This small molecule binds to this protein.
Small molecule (SMILES): CC(=O)N[C@@H]1[C@@H](O)[C@H](O)[C@@H](CO)O[C@H]1O

Sequence of chain 1.B:
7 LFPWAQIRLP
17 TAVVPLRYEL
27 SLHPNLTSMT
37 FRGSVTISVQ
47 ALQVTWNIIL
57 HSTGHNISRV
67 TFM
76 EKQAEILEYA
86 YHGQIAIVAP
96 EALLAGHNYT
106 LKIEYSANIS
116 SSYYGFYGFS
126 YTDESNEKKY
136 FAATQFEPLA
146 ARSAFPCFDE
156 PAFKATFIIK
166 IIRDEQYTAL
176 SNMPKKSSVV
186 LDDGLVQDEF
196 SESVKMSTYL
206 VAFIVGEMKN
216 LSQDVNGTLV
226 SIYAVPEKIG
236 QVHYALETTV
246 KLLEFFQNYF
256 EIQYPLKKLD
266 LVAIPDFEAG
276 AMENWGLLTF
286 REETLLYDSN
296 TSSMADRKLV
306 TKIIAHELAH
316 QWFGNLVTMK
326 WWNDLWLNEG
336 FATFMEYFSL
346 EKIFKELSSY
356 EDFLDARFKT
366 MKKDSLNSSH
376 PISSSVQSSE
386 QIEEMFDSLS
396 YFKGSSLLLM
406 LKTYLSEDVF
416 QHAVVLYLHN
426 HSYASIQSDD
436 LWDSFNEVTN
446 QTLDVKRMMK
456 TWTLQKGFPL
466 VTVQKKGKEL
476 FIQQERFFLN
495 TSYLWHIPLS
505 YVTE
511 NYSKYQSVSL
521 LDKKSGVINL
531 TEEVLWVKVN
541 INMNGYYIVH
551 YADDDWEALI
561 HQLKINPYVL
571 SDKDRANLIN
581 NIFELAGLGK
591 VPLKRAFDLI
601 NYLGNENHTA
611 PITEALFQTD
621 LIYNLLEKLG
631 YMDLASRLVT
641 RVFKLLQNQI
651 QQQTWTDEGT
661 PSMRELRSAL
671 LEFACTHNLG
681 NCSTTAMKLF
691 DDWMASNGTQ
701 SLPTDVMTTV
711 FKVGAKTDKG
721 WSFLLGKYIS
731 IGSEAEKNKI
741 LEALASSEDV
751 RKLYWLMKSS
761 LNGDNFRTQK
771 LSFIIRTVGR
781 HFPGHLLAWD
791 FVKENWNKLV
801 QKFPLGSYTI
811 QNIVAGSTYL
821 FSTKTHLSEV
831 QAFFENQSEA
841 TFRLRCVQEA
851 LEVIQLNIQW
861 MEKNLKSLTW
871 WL

Binding-site contacts:
Ligand atom C1 contacts residue THR33 of chain 1.B at 3.8 Å.
Ligand atom C8 contacts residue ASP169 of chain 1.B at 3.5 Å.
Ligand atom N2 contacts residue ASP169 of chain 1.B at 3.0 Å (salt-bridge).
Ligand atom C1 contacts residue ASN31 of chain 1.B at 1.4 Å.
Ligand atom C8 contacts residue ILE167 of chain 1.B at 4.0 Å (hydrophobic).
Ligand atom C2 contacts residue ASN31 of chain 1.B at 2.5 Å.
Ligand atom C4 contacts residue ASN31 of chain 1.B at 4.4 Å.
Ligand atom C8 contacts residue ASN31 of chain 1.B at 4.4 Å.
Ligand atom C7 contacts residue PRO30 of chain 1.B at 4.5 Å (hydrophobic).
Ligand atom O3 contacts residue LEU190 of chain 1.B at 4.4 Å.
Ligand atom C7 contacts residue ASN31 of chain 1.B at 3.3 Å.
Ligand atom O3 contacts residue ASP169 of chain 1.B at 3.3 Å (salt-bridge).
Ligand atom O7 contacts residue LEU190 of chain 1.B at 3.6 Å.
Ligand atom C3 contacts residue ASP169 of chain 1.B at 3.5 Å.
Ligand atom O7 contacts residue ASN31 of chain 1.B at 3.3 Å (h-bond).
Ligand atom O7 contacts residue HIS29 of chain 1.B at 3.4 Å (h-bond).
Ligand atom O5 contacts residue THR33 of chain 1.B at 3.6 Å.
Ligand atom C7 contacts residue LEU190 of chain 1.B at 3.6 Å (hydrophobic).
Ligand atom O6 contacts residue THR33 of chain 1.B at 4.1 Å.
Ligand atom C7 contacts residue ASP169 of chain 1.B at 3.7 Å.
Ligand atom C8 contacts residue PRO30 of chain 1.B at 4.0 Å (hydrophobic).
Ligand atom C5 contacts residue THR33 of chain 1.B at 4.0 Å.
Ligand atom N2 contacts residue ASN31 of chain 1.B at 2.9 Å (h-bond).
Ligand atom C7 contacts residue HIS29 of chain 1.B at 4.4 Å.
Ligand atom O5 contacts residue ASN31 of chain 1.B at 2.4 Å (h-bond).
Ligand atom C8 contacts residue ARG168 of chain 1.B at 4.1 Å.
Ligand atom C2 contacts residue ASP169 of chain 1.B at 3.8 Å.
Ligand atom O6 contacts residue ASN31 of chain 1.B at 4.3 Å.
Ligand atom N2 contacts residue LEU190 of chain 1.B at 4.2 Å.
Ligand atom C3 contacts residue ASN31 of chain 1.B at 3.8 Å.
Ligand atom C8 contacts residue LEU190 of chain 1.B at 3.7 Å (hydrophobic).
Ligand atom C5 contacts residue ASN31 of chain 1.B at 3.8 Å.